The protein below binds the small molecule below.
Small molecule (SMILES): C/C(=N\Nc1nc2ccccc2s1)c1ccc(-c2cccc(S(=O)(=O)NC(=O)CCCCCc3ccccc3)c2)o1

Sequence of chain 1.B:
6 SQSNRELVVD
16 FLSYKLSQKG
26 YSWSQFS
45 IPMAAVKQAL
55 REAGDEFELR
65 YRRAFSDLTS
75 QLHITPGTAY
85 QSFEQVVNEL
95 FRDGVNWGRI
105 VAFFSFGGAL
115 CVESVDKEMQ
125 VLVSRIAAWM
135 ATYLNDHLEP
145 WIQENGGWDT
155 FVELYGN

Binding-site contacts:
Ligand atom O26 contacts residue ASN100 of chain 1.B at 3.5 Å (h-bond).
Ligand atom N7 contacts residue ASP71 of chain 1.B at 3.7 Å.
Ligand atom N11 contacts residue SER70 of chain 1.B at 3.7 Å.
Ligand atom C15 contacts residue GLU93 of chain 1.B at 3.7 Å.
Ligand atom C21 contacts residue GLY102 of chain 1.B at 3.8 Å.
Ligand atom O26 contacts residue ARG103 of chain 1.B at 2.4 Å (salt-bridge).
Ligand atom O25 contacts residue ASN100 of chain 1.B at 3.6 Å (h-bond).
Ligand atom N11 contacts residue LEU72 of chain 1.B at 3.7 Å.
Ligand atom S25 contacts residue ARG103 of chain 1.B at 3.7 Å.
Ligand atom C14 contacts residue LEU94 of chain 1.B at 3.7 Å (hydrophobic).
Ligand atom C21 contacts residue PHE61 of chain 1.B at 3.8 Å (hydrophobic).
Ligand atom N10 contacts residue LEU72 of chain 1.B at 3.3 Å.
Ligand atom C17 contacts residue PHE69 of chain 1.B at 3.2 Å (hydrophobic).
Ligand atom N10 contacts residue SER70 of chain 1.B at 2.6 Å (h-bond).
Ligand atom O18 contacts residue PHE69 of chain 1.B at 3.1 Å.
Ligand atom N11 contacts residue LEU94 of chain 1.B at 3.8 Å.
Ligand atom C20 contacts residue PHE69 of chain 1.B at 3.5 Å (hydrophobic).
Ligand atom C24 contacts residue ARG103 of chain 1.B at 3.8 Å.
Ligand atom N11 contacts residue PHE69 of chain 1.B at 3.4 Å.
Ligand atom C12 contacts residue PHE69 of chain 1.B at 3.7 Å (hydrophobic).
Ligand atom C6 contacts residue THR73 of chain 1.B at 3.5 Å.
Ligand atom C1 contacts residue THR73 of chain 1.B at 3.6 Å.
Ligand atom C14 contacts residue PHE69 of chain 1.B at 3.5 Å (hydrophobic).
Ligand atom C6 contacts residue ASP71 of chain 1.B at 3.1 Å.
Ligand atom C1 contacts residue ALA113 of chain 1.B at 3.8 Å (hydrophobic).
Ligand atom N7 contacts residue SER70 of chain 1.B at 2.8 Å (h-bond).
Ligand atom C19 contacts residue PHE69 of chain 1.B at 3.3 Å (hydrophobic).
Ligand atom N7 contacts residue LEU72 of chain 1.B at 2.9 Å (h-bond).
Ligand atom O18 contacts residue LEU94 of chain 1.B at 3.4 Å.
Ligand atom C23 contacts residue ARG103 of chain 1.B at 3.7 Å.
Ligand atom C8 contacts residue SER70 of chain 1.B at 3.0 Å.
Ligand atom N10 contacts residue PHE69 of chain 1.B at 3.6 Å.
Ligand atom C13 contacts residue SER70 of chain 1.B at 3.6 Å.
Ligand atom C2 contacts residue ARG66 of chain 1.B at 3.3 Å.
Ligand atom C3 contacts residue ARG66 of chain 1.B at 3.6 Å.
Ligand atom C16 contacts residue PHE69 of chain 1.B at 3.9 Å (hydrophobic).
Ligand atom C5 contacts residue LEU72 of chain 1.B at 3.7 Å (hydrophobic).
Ligand atom C8 contacts residue LEU72 of chain 1.B at 3.8 Å (hydrophobic).
Ligand atom O27 contacts residue ARG103 of chain 1.B at 3.6 Å.
Ligand atom C24 contacts residue PHE69 of chain 1.B at 3.6 Å (hydrophobic).